Binding-site contacts:
Ligand atom O3 contacts residue ARG156 of chain 7.A at 4.2 Å.
Ligand atom C4 contacts residue MET207 of chain 7.A at 4.5 Å (hydrophobic).
Ligand atom C2 contacts residue LEU190 of chain 7.A at 4.0 Å (hydrophobic).
Ligand atom C3 contacts residue PHE204 of chain 7.A at 4.4 Å (hydrophobic).
Ligand atom O3 contacts residue PHE204 of chain 7.A at 3.4 Å.
Ligand atom C5 contacts residue ILE154 of chain 7.A at 4.3 Å (hydrophobic).
Ligand atom O4 contacts residue ILE154 of chain 7.A at 4.2 Å.
Ligand atom C1 contacts residue ILE154 of chain 7.A at 4.2 Å (hydrophobic).
Ligand atom O3 contacts residue GLN157 of chain 7.A at 4.5 Å.
Ligand atom C1 contacts residue LEU297 of chain 7.A at 4.5 Å (hydrophobic).
Ligand atom C2 contacts residue MET207 of chain 7.A at 3.8 Å (hydrophobic).
Ligand atom C4 contacts residue ILE154 of chain 7.A at 3.7 Å (hydrophobic).
Ligand atom O3 contacts residue ILE154 of chain 7.A at 3.5 Å.
Ligand atom C1 contacts residue LEU190 of chain 7.A at 4.4 Å (hydrophobic).
Ligand atom C4 contacts residue ARG156 of chain 7.A at 4.5 Å.
Ligand atom O4 contacts residue VAL155 of chain 7.A at 3.4 Å (h-bond).
Ligand atom O4 contacts residue ASN214 of chain 7.A at 4.3 Å.
Ligand atom C3 contacts residue GLY205 of chain 7.A at 3.8 Å.
Ligand atom C6 contacts residue MET207 of chain 7.A at 4.2 Å (hydrophobic).
Ligand atom C6 contacts residue LEU297 of chain 7.A at 4.3 Å (hydrophobic).
Ligand atom C4 contacts residue VAL155 of chain 7.A at 4.0 Å (hydrophobic).
Ligand atom C2 contacts residue ILE154 of chain 7.A at 3.6 Å (hydrophobic).
Ligand atom C contacts residue LEU297 of chain 7.A at 3.9 Å (hydrophobic).
Ligand atom C6 contacts residue GLY296 of chain 7.A at 4.1 Å.
Ligand atom O4 contacts residue ALA209 of chain 7.A at 3.9 Å.
Ligand atom C1 contacts residue MET207 of chain 7.A at 3.8 Å (hydrophobic).
Ligand atom C5 contacts residue MET207 of chain 7.A at 4.4 Å (hydrophobic).
Ligand atom C4 contacts residue ASN214 of chain 7.A at 4.1 Å.
Ligand atom O4 contacts residue ARG156 of chain 7.A at 3.2 Å.
Ligand atom C3 contacts residue ILE154 of chain 7.A at 3.4 Å (hydrophobic).
Ligand atom O3 contacts residue VAL155 of chain 7.A at 2.8 Å (h-bond).
Ligand atom C contacts residue LEU190 of chain 7.A at 3.7 Å (hydrophobic).
Ligand atom C3 contacts residue MET207 of chain 7.A at 4.3 Å (hydrophobic).
Ligand atom O3 contacts residue GLY205 of chain 7.A at 3.0 Å (h-bond).
Ligand atom C6 contacts residue ASN214 of chain 7.A at 3.6 Å.
Ligand atom C2 contacts residue GLY205 of chain 7.A at 3.8 Å.
Ligand atom C5 contacts residue ALA209 of chain 7.A at 4.3 Å (hydrophobic).
Ligand atom C3 contacts residue VAL155 of chain 7.A at 3.8 Å (hydrophobic).
Ligand atom C5 contacts residue ASN214 of chain 7.A at 3.6 Å.
Ligand atom C contacts residue MET207 of chain 7.A at 3.9 Å (hydrophobic).

This protein binds this small molecule.
Small molecule (SMILES): Cc1ccc(O)c(O)c1

Sequence of chain 7.A:
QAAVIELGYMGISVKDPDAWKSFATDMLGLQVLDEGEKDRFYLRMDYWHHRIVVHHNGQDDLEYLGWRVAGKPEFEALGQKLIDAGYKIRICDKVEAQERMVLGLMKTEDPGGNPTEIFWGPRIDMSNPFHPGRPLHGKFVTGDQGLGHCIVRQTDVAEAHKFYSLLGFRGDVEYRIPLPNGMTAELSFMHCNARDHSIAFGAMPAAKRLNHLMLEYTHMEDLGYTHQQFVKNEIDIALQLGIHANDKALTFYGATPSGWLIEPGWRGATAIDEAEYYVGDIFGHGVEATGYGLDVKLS